Sequence of chain 1.A:
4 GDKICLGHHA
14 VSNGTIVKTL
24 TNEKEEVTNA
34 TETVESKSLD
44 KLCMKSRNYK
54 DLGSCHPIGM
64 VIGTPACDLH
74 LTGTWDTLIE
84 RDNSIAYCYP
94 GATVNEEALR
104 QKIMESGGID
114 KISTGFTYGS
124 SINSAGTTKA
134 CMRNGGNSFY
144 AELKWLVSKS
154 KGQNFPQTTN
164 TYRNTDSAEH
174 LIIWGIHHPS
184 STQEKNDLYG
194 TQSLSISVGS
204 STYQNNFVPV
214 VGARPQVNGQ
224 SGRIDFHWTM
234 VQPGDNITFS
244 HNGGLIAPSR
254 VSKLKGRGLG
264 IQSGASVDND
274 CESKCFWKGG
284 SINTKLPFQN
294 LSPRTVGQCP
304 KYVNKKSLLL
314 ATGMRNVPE

A small-molecule ligand and the protein it binds are described below.
Small molecule (SMILES): CC(=O)N[C@@H]1[C@@H](O)[C@H](O)[C@@H](CO)O[C@H]1O

Binding-site contacts:
Ligand atom O5 contacts residue ASN32 of chain 1.A at 2.4 Å (h-bond).
Ligand atom C6 contacts residue LEU52 of chain 1.B at 4.1 Å (hydrophobic).
Ligand atom C2 contacts residue ASN32 of chain 1.A at 2.3 Å.
Ligand atom C1 contacts residue ASN32 of chain 1.A at 1.5 Å.
Ligand atom O7 contacts residue ASN32 of chain 1.A at 3.8 Å.
Ligand atom N2 contacts residue ASN32 of chain 1.A at 2.8 Å (h-bond).
Ligand atom C1 contacts residue THR315 of chain 1.A at 4.0 Å.
Ligand atom C5 contacts residue ASN32 of chain 1.A at 3.7 Å.
Ligand atom C7 contacts residue ASN32 of chain 1.A at 3.5 Å.
Ligand atom C3 contacts residue ASN32 of chain 1.A at 3.7 Å.
Ligand atom O6 contacts residue THR34 of chain 1.A at 3.8 Å.
Ligand atom C4 contacts residue ASN32 of chain 1.A at 4.2 Å.
Ligand atom O5 contacts residue THR315 of chain 1.A at 3.6 Å (h-bond).
Ligand atom O6 contacts residue THR315 of chain 1.A at 3.5 Å.
Ligand atom O6 contacts residue LEU52 of chain 1.B at 3.5 Å.

Sequence of chain 1.B:
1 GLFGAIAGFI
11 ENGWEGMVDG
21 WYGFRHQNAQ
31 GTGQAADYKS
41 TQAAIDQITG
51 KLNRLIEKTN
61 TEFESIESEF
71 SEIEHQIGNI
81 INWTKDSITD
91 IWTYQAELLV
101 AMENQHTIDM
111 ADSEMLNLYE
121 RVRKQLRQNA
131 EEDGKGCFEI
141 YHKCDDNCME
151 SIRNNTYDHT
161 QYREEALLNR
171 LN